Binding-site contacts:
Ligand atom O4 contacts residue PHE468 of chain 1.C at 4.2 Å.
Ligand atom C2 contacts residue ARG194 of chain 1.C at 3.2 Å.
Ligand atom N2 contacts residue PRO467 of chain 1.C at 3.0 Å (h-bond).
Ligand atom C8 contacts residue ASN196 of chain 1.C at 3.9 Å.
Ligand atom O5 contacts residue PHE468 of chain 1.C at 4.2 Å.
Ligand atom C2 contacts residue PRO467 of chain 1.C at 4.0 Å (hydrophobic).
Ligand atom N2 contacts residue ASN196 of chain 1.C at 4.0 Å.
Ligand atom O3 contacts residue PRO467 of chain 1.C at 3.7 Å.
Ligand atom C3 contacts residue PHE468 of chain 1.C at 4.2 Å (hydrophobic).
Ligand atom O5 contacts residue TYR210 of chain 1.C at 4.4 Å.
Ligand atom C7 contacts residue ASN141 of chain 1.C at 3.3 Å.
Ligand atom C3 contacts residue PRO467 of chain 1.C at 3.9 Å (hydrophobic).
Ligand atom N2 contacts residue ARG194 of chain 1.C at 3.3 Å (salt-bridge).
Ligand atom C8 contacts residue PRO464 of chain 1.C at 3.9 Å (hydrophobic).
Ligand atom C2 contacts residue ASN141 of chain 1.C at 2.4 Å.
Ligand atom C8 contacts residue TYR210 of chain 1.C at 3.9 Å (hydrophobic).
Ligand atom O4 contacts residue TYR210 of chain 1.C at 4.3 Å.
Ligand atom O5 contacts residue ASN141 of chain 1.C at 2.3 Å (h-bond).
Ligand atom C8 contacts residue ILE212 of chain 1.C at 4.1 Å (hydrophobic).
Ligand atom N2 contacts residue ILE212 of chain 1.C at 4.3 Å.
Ligand atom C3 contacts residue ASN141 of chain 1.C at 3.8 Å.
Ligand atom O7 contacts residue ASN141 of chain 1.C at 3.4 Å (h-bond).
Ligand atom O7 contacts residue TRP139 of chain 1.C at 3.6 Å.
Ligand atom C4 contacts residue ASN141 of chain 1.C at 4.2 Å.
Ligand atom C1 contacts residue ASN141 of chain 1.C at 1.4 Å.
Ligand atom C8 contacts residue PRO467 of chain 1.C at 3.2 Å (hydrophobic).
Ligand atom O6 contacts residue PHE468 of chain 1.C at 4.0 Å.
Ligand atom C1 contacts residue ARG194 of chain 1.C at 3.8 Å.
Ligand atom C6 contacts residue TYR210 of chain 1.C at 4.0 Å (hydrophobic).
Ligand atom N2 contacts residue ASN141 of chain 1.C at 2.9 Å (h-bond).
Ligand atom C7 contacts residue TRP139 of chain 1.C at 4.1 Å (hydrophobic).
Ligand atom C8 contacts residue TRP139 of chain 1.C at 4.0 Å (hydrophobic).
Ligand atom O3 contacts residue PHE468 of chain 1.C at 3.2 Å.
Ligand atom C8 contacts residue PHE468 of chain 1.C at 4.3 Å (hydrophobic).
Ligand atom C7 contacts residue PRO467 of chain 1.C at 3.5 Å (hydrophobic).
Ligand atom N2 contacts residue TYR210 of chain 1.C at 4.0 Å.
Ligand atom O4 contacts residue ARG194 of chain 1.C at 3.3 Å (salt-bridge).
Ligand atom C5 contacts residue ASN141 of chain 1.C at 3.6 Å.
Ligand atom C1 contacts residue TYR210 of chain 1.C at 4.4 Å (hydrophobic).
Ligand atom C5 contacts residue TYR210 of chain 1.C at 3.6 Å (hydrophobic).

Sequence of chain 1.C:
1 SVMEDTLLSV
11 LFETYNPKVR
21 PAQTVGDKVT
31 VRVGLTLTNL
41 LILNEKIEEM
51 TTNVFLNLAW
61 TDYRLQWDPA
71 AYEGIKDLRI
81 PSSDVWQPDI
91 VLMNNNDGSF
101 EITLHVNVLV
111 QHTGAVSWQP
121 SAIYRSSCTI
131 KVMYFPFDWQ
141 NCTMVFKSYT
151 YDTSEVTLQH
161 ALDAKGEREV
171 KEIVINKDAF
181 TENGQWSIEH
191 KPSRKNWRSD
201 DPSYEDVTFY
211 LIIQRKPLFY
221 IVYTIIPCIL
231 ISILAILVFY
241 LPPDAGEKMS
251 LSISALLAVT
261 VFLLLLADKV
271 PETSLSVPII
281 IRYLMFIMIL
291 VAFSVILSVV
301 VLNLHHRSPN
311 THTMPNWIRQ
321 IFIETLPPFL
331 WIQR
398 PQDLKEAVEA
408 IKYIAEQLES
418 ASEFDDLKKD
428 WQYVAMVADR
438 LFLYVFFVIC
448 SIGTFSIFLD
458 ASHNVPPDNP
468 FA

This protein binds this small molecule.
Small molecule (SMILES): CC(=O)N[C@H]1[C@H](O[C@H]2[C@H](O)[C@@H](NC(C)=O)CO[C@@H]2CO)O[C@H](CO)[C@@H](O)[C@@H]1O